This small molecule binds to this protein.
Small molecule (SMILES): CC(C)C[C@H](NC(=O)OC1CC2(CCN(C(=O)C(C)C)CC2)C1)C(=O)N[C@@H](C[C@@H]1CCNC1=O)[C@@H](O)S(=O)(=O)O

Binding-site contacts:
Ligand atom C16 contacts residue F5L1 of chain 1.E at 0.9 Å.
Ligand atom O01 contacts residue F5L1 of chain 1.E at 0.7 Å (h-bond).
Ligand atom C13 contacts residue F5L1 of chain 1.E at 0.2 Å.
Ligand atom C24 contacts residue F5L1 of chain 1.E at 0.1 Å.
Ligand atom N10 contacts residue F5L1 of chain 1.E at 0.1 Å (h-bond).
Ligand atom C23 contacts residue F5L1 of chain 1.E at 0.2 Å.
Ligand atom O20 contacts residue CYS155 of chain 1.B at 2.6 Å (h-bond).
Ligand atom O18 contacts residue F5L1 of chain 1.E at 0.2 Å (h-bond).
Ligand atom C35 contacts residue F5L1 of chain 1.E at 0.1 Å.
Ligand atom C31 contacts residue F5L1 of chain 1.E at 0.2 Å.
Ligand atom C17 contacts residue F5L1 of chain 1.E at 0.2 Å.
Ligand atom O33 contacts residue F5L1 of chain 1.E at 0.2 Å (h-bond).
Ligand atom N03 contacts residue F5L1 of chain 1.E at 0.1 Å (h-bond).
Ligand atom C04 contacts residue F5L1 of chain 1.E at 0.1 Å.
Ligand atom C12 contacts residue F5L1 of chain 1.E at 0.2 Å.
Ligand atom C32 contacts residue F5L1 of chain 1.E at 0.1 Å.
Ligand atom O21 contacts residue F5L1 of chain 1.E at 0.3 Å (h-bond).
Ligand atom C30 contacts residue F5L1 of chain 1.E at 0.2 Å.
Ligand atom C07 contacts residue F5L1 of chain 1.E at 0.2 Å.
Ligand atom C29 contacts residue F5L1 of chain 1.E at 0.1 Å.
Ligand atom C05 contacts residue F5L1 of chain 1.E at 0.2 Å.
Ligand atom C27 contacts residue F5L1 of chain 1.E at 0.2 Å.
Ligand atom C09 contacts residue F5L1 of chain 1.E at 0.2 Å.
Ligand atom O22 contacts residue F5L1 of chain 1.E at 0.2 Å (h-bond).
Ligand atom C11 contacts residue CYS155 of chain 1.B at 2.7 Å (hydrophobic).
Ligand atom C06 contacts residue F5L1 of chain 1.E at 0.1 Å.
Ligand atom C26 contacts residue F5L1 of chain 1.E at 0.2 Å.
Ligand atom N15 contacts residue F5L1 of chain 1.E at 0.7 Å (h-bond).
Ligand atom C14 contacts residue F5L1 of chain 1.E at 0.3 Å.
Ligand atom N28 contacts residue F5L1 of chain 1.E at 0.1 Å (h-bond).
Ligand atom C36 contacts residue F5L1 of chain 1.E at 0.2 Å.
Ligand atom C11 contacts residue F5L1 of chain 1.E at 0.2 Å.
Ligand atom C34 contacts residue F5L1 of chain 1.E at 0.1 Å.
Ligand atom C19 contacts residue F5L1 of chain 1.E at 0.2 Å.
Ligand atom C02 contacts residue F5L1 of chain 1.E at 0.3 Å.
Ligand atom O20 contacts residue F5L1 of chain 1.E at 1.3 Å.
Ligand atom C25 contacts residue F5L1 of chain 1.E at 0.2 Å.
Ligand atom C19 contacts residue CYS155 of chain 1.B at 1.8 Å (hydrophobic).
Ligand atom C08 contacts residue F5L1 of chain 1.E at 0.1 Å.
Ligand atom N03 contacts residue GLN199 of chain 1.B at 2.6 Å (h-bond).

Sequence of chain 1.B:
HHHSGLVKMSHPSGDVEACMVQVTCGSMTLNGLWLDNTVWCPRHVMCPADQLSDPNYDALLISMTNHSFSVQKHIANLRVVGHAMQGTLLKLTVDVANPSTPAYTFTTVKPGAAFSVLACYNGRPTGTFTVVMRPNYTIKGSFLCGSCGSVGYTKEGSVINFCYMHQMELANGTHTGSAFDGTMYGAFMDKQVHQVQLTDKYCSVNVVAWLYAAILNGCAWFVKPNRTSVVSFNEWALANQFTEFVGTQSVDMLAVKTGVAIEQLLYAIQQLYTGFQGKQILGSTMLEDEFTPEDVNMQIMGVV